Binding-site contacts:
Ligand atom N6 contacts residue PHE250 of chain 1.B at 3.7 Å.
Ligand atom C26 contacts residue PHE283 of chain 1.B at 3.4 Å (hydrophobic).
Ligand atom C25 contacts residue GLN280 of chain 1.B at 3.6 Å.
Ligand atom C23 contacts residue MET268 of chain 1.B at 3.8 Å (hydrophobic).
Ligand atom C21 contacts residue MET268 of chain 1.B at 3.8 Å (hydrophobic).
Ligand atom C19 contacts residue MET268 of chain 1.B at 3.9 Å (hydrophobic).
Ligand atom C26 contacts residue GLN280 of chain 1.B at 3.7 Å.
Ligand atom C25 contacts residue PHE283 of chain 1.B at 4.0 Å (hydrophobic).
Ligand atom C21 contacts residue SER127 of chain 1.B at 3.9 Å.
Ligand atom C14 contacts residue GLN280 of chain 1.B at 3.9 Å.
Ligand atom N3 contacts residue PHE283 of chain 1.B at 3.7 Å.
Ligand atom C25 contacts residue ILE246 of chain 1.B at 3.9 Å (hydrophobic).
Ligand atom C7 contacts residue PHE283 of chain 1.B at 4.0 Å (hydrophobic).
Ligand atom N5 contacts residue PHE283 of chain 1.B at 3.9 Å.
Ligand atom C27 contacts residue VAL232 of chain 1.B at 3.8 Å (hydrophobic).
Ligand atom C21 contacts residue SER125 of chain 1.B at 3.6 Å.
Ligand atom C27 contacts residue SER231 of chain 1.B at 3.3 Å.
Ligand atom C28 contacts residue SER231 of chain 1.B at 3.2 Å.
Ligand atom C27 contacts residue ILE246 of chain 1.B at 3.6 Å (hydrophobic).
Ligand atom C2 contacts residue PHE283 of chain 1.B at 3.8 Å (hydrophobic).
Ligand atom C9 contacts residue PHE283 of chain 1.B at 3.7 Å (hydrophobic).
Ligand atom N4 contacts residue LEU189 of chain 1.B at 3.9 Å.
Ligand atom C22 contacts residue PHE250 of chain 1.B at 3.7 Å (hydrophobic).
Ligand atom C23 contacts residue SER127 of chain 1.B at 3.8 Å.
Ligand atom C22 contacts residue MET267 of chain 1.B at 3.4 Å (hydrophobic).
Ligand atom C14 contacts residue PHE283 of chain 1.B at 3.6 Å (hydrophobic).
Ligand atom C20 contacts residue ILE265 of chain 1.B at 3.9 Å (hydrophobic).
Ligand atom C28 contacts residue ILE246 of chain 1.B at 3.5 Å (hydrophobic).
Ligand atom N5 contacts residue GLN280 of chain 1.B at 3.1 Å (h-bond).
Ligand atom C28 contacts residue VAL232 of chain 1.B at 3.4 Å (hydrophobic).
Ligand atom C12 contacts residue MET267 of chain 1.B at 3.7 Å (hydrophobic).
Ligand atom C17 contacts residue SER125 of chain 1.B at 4.0 Å.
Ligand atom C16 contacts residue PHE283 of chain 1.B at 3.6 Å (hydrophobic).
Ligand atom O11 contacts residue LEU189 of chain 1.B at 3.8 Å.
Ligand atom C26 contacts residue MET267 of chain 1.B at 4.0 Å (hydrophobic).
Ligand atom C2 contacts residue PHE250 of chain 1.B at 3.9 Å (hydrophobic).
Ligand atom C19 contacts residue SER127 of chain 1.B at 4.0 Å.
Ligand atom O10 contacts residue LEU189 of chain 1.B at 3.9 Å.
Ligand atom C24 contacts residue LEU229 of chain 1.B at 4.0 Å (hydrophobic).
Ligand atom C7 contacts residue PHE250 of chain 1.B at 4.0 Å (hydrophobic).

The small molecule below binds the protein below.
Small molecule (SMILES): CCc1nc2ccccc2nc1N1CCN(S(=O)(=O)c2ccc(C)cc2)CC1

Sequence of chain 1.B:
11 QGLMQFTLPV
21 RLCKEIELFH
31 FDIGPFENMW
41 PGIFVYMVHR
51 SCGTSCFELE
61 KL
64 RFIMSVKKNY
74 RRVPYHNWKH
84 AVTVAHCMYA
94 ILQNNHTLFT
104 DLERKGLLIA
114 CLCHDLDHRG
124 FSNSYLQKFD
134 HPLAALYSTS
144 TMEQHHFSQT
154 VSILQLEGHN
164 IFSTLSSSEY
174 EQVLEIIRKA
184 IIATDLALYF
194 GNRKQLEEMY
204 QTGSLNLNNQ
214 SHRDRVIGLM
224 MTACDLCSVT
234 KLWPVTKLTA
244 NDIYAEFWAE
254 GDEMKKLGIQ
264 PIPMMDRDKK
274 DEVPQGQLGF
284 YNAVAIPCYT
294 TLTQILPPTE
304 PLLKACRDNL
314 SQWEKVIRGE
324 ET